Sequence of chain 2.B:
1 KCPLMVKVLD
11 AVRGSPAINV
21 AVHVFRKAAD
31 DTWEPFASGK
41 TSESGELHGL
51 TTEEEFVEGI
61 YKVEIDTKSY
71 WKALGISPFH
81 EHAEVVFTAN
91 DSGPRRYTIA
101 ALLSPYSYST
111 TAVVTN

Binding-site contacts:
Ligand atom O4 contacts residue ALA73 of chain 2.B at 3.6 Å.
Ligand atom O4 contacts residue ILE18 of chain 2.B at 4.5 Å.
Ligand atom C5 contacts residue TYR70 of chain 2.B at 4.3 Å (hydrophobic).
Ligand atom C2 contacts residue ILE18 of chain 2.B at 4.1 Å (hydrophobic).
Ligand atom O4 contacts residue TYR70 of chain 2.B at 3.3 Å.
Ligand atom C1 contacts residue ILE18 of chain 2.B at 4.3 Å (hydrophobic).
Ligand atom C4 contacts residue ILE18 of chain 2.B at 4.0 Å (hydrophobic).
Ligand atom C2 contacts residue ASN19 of chain 2.B at 3.5 Å.
Ligand atom C3 contacts residue ALA73 of chain 2.B at 4.3 Å (hydrophobic).
Ligand atom C3 contacts residue ASN19 of chain 2.B at 4.1 Å.
Ligand atom C1 contacts residue ASN19 of chain 2.B at 4.2 Å.
Ligand atom O3 contacts residue ASN19 of chain 2.B at 3.9 Å.
Ligand atom C5 contacts residue ILE18 of chain 2.B at 4.1 Å (hydrophobic).
Ligand atom C10 contacts residue ASN19 of chain 2.B at 3.1 Å.
Ligand atom C6 contacts residue ILE18 of chain 2.B at 4.2 Å (hydrophobic).
Ligand atom O3 contacts residue ALA73 of chain 2.B at 3.6 Å.
Ligand atom C7 contacts residue ASN19 of chain 2.B at 4.4 Å.
Ligand atom C5 contacts residue LEU74 of chain 2.B at 4.4 Å (hydrophobic).
Ligand atom C3 contacts residue ILE18 of chain 2.B at 4.0 Å (hydrophobic).
Ligand atom C4 contacts residue TYR70 of chain 2.B at 4.0 Å (hydrophobic).
Ligand atom C5 contacts residue ARG13 of chain 2.B at 4.1 Å.
Ligand atom O4 contacts residue LEU74 of chain 2.B at 4.0 Å.
Ligand atom C4 contacts residue ALA73 of chain 2.B at 4.3 Å (hydrophobic).
Ligand atom C10 contacts residue ILE18 of chain 2.B at 4.1 Å (hydrophobic).

This protein binds this small molecule.
Small molecule (SMILES): COc1cc(/C=C/C(=O)O)ccc1O